The small molecule below binds the protein below.
Small molecule (SMILES): C[C@H](NC(=O)CCC(=O)O)C(=O)N[C@@H](C)C(=O)N1CCC[C@H]1C(=O)N[C@@H](C/C=C/CN)C(=O)Nc1ccc([N+](=O)O)cc1

Sequence of chain 1.B:
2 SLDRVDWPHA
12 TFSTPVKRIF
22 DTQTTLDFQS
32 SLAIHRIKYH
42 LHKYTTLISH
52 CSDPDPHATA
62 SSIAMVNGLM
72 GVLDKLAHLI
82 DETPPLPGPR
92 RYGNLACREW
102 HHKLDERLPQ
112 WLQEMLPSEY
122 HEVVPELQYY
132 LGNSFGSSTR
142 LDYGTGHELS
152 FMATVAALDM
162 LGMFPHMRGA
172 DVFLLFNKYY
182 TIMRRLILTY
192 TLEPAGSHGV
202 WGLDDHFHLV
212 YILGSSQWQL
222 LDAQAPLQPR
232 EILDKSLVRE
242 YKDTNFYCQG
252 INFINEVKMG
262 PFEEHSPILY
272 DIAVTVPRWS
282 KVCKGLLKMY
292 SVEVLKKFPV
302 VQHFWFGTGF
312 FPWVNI

Binding-site contacts:
Ligand atom CG contacts residue VAL201 of chain 1.B at 3.6 Å (hydrophobic).
Ligand atom CB contacts residue ASP272 of chain 1.B at 3.6 Å.
Ligand atom CA contacts residue ASP272 of chain 1.B at 3.4 Å.
Ligand atom ON2 contacts residue GLY286 of chain 1.B at 3.7 Å.
Ligand atom CA contacts residue TRP202 of chain 1.B at 3.3 Å (hydrophobic).
Ligand atom C1 contacts residue ASP272 of chain 1.B at 3.6 Å.
Ligand atom ON1 contacts residue GLY286 of chain 1.B at 2.6 Å (h-bond).
Ligand atom CA contacts residue LYS297 of chain 1.D at 3.8 Å.
Ligand atom O contacts residue PRO300 of chain 1.D at 3.6 Å.
Ligand atom O3 contacts residue LYS298 of chain 1.D at 2.7 Å (salt-bridge).
Ligand atom CD contacts residue PRO268 of chain 1.B at 4.1 Å (hydrophobic).
Ligand atom C contacts residue PHE299 of chain 1.D at 4.0 Å (hydrophobic).
Ligand atom C contacts residue TRP202 of chain 1.B at 3.4 Å (hydrophobic).
Ligand atom CB contacts residue PHE299 of chain 1.D at 3.4 Å (hydrophobic).
Ligand atom CB contacts residue VAL201 of chain 1.B at 3.7 Å (hydrophobic).
Ligand atom CB contacts residue TRP202 of chain 1.B at 3.5 Å (hydrophobic).
Ligand atom N1 contacts residue ASP272 of chain 1.B at 2.9 Å (salt-bridge).
Ligand atom C contacts residue ASP272 of chain 1.B at 3.6 Å.
Ligand atom N contacts residue TRP202 of chain 1.B at 3.5 Å.
Ligand atom N contacts residue TRP202 of chain 1.B at 3.4 Å.
Ligand atom ON2 contacts residue ILE273 of chain 1.B at 3.9 Å.
Ligand atom CD contacts residue PRO300 of chain 1.D at 3.6 Å (hydrophobic).
Ligand atom C3 contacts residue ILE273 of chain 1.B at 3.4 Å (hydrophobic).
Ligand atom O contacts residue LYS297 of chain 1.D at 4.1 Å.
Ligand atom CA contacts residue TRP202 of chain 1.B at 3.5 Å (hydrophobic).
Ligand atom O3 contacts residue TRP202 of chain 1.B at 4.0 Å.
Ligand atom CD contacts residue ASP272 of chain 1.B at 4.0 Å.
Ligand atom C2 contacts residue ILE273 of chain 1.B at 3.7 Å (hydrophobic).
Ligand atom N4 contacts residue GLY286 of chain 1.B at 3.5 Å (h-bond).
Ligand atom C4 contacts residue TRP202 of chain 1.B at 3.9 Å (hydrophobic).
Ligand atom O contacts residue LYS298 of chain 1.D at 3.8 Å.
Ligand atom CB contacts residue ILE269 of chain 1.B at 3.9 Å (hydrophobic).
Ligand atom O contacts residue TRP202 of chain 1.B at 3.6 Å.
Ligand atom O contacts residue ILE269 of chain 1.B at 4.0 Å.
Ligand atom CB contacts residue THR23 of chain 1.D at 3.9 Å.
Ligand atom C2 contacts residue ASP272 of chain 1.B at 3.5 Å.
Ligand atom O contacts residue PHE299 of chain 1.D at 2.9 Å (h-bond).
Ligand atom CB contacts residue LYS297 of chain 1.D at 3.5 Å.
Ligand atom C4 contacts residue LYS298 of chain 1.D at 3.6 Å.
Ligand atom CG contacts residue PRO268 of chain 1.B at 3.2 Å (hydrophobic).

Sequence of chain 1.D:
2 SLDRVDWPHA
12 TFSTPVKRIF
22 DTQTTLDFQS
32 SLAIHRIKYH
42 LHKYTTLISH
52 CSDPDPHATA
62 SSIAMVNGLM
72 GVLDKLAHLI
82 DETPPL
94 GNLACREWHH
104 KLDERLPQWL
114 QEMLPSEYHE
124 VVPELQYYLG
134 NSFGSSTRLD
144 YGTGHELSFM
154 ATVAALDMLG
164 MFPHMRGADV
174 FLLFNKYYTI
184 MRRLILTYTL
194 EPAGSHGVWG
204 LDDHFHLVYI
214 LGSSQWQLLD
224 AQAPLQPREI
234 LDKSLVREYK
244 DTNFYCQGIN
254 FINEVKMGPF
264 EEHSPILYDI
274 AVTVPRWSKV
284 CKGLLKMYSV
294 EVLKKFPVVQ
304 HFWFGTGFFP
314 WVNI